Binding-site contacts:
Ligand atom OXT contacts residue SER76 of chain 1.A at 4.1 Å.
Ligand atom OXT contacts residue ASP129 of chain 1.A at 4.0 Å.
Ligand atom N contacts residue ASP129 of chain 1.A at 3.1 Å (salt-bridge).
Ligand atom C contacts residue ASN106 of chain 1.A at 3.9 Å.
Ligand atom CA contacts residue SF41 of chain 1.B at 2.4 Å.
Ligand atom OXT contacts residue ARG166 of chain 1.A at 4.5 Å.
Ligand atom C contacts residue GLY77 of chain 1.A at 3.8 Å.
Ligand atom C14 contacts residue HIS37 of chain 1.A at 3.3 Å.
Ligand atom O contacts residue GLY77 of chain 1.A at 2.8 Å (h-bond).
Ligand atom CB contacts residue SF41 of chain 1.B at 3.4 Å.
Ligand atom SD contacts residue ARG166 of chain 1.A at 3.9 Å.
Ligand atom C contacts residue GLY78 of chain 1.A at 3.1 Å.
Ligand atom OXT contacts residue ASN106 of chain 1.A at 3.9 Å.
Ligand atom N contacts residue LYS131 of chain 1.A at 3.8 Å.
Ligand atom CE contacts residue ARG166 of chain 1.A at 3.2 Å.
Ligand atom C15 contacts residue LEU199 of chain 1.A at 4.2 Å (hydrophobic).
Ligand atom C contacts residue SF41 of chain 1.B at 3.1 Å.
Ligand atom CG contacts residue ASP129 of chain 1.A at 4.1 Å.
Ligand atom OXT contacts residue ASP104 of chain 1.A at 4.3 Å.
Ligand atom O contacts residue ASN106 of chain 1.A at 4.1 Å.
Ligand atom CA contacts residue ASN106 of chain 1.A at 3.6 Å.
Ligand atom OXT contacts residue GLY78 of chain 1.A at 3.3 Å (h-bond).
Ligand atom OXT contacts residue SF41 of chain 1.B at 4.2 Å.
Ligand atom CA contacts residue ASP129 of chain 1.A at 4.3 Å.
Ligand atom CG contacts residue ARG166 of chain 1.A at 3.2 Å.
Ligand atom C15 contacts residue ARG166 of chain 1.A at 3.8 Å.
Ligand atom N contacts residue ARG166 of chain 1.A at 4.2 Å.
Ligand atom N contacts residue ASN106 of chain 1.A at 2.6 Å (h-bond).
Ligand atom N contacts residue SF41 of chain 1.B at 3.3 Å.
Ligand atom OXT contacts residue GLY77 of chain 1.A at 4.4 Å.
Ligand atom O contacts residue SF41 of chain 1.B at 2.9 Å.
Ligand atom CA contacts residue GLY78 of chain 1.A at 4.4 Å.
Ligand atom CE contacts residue ASP104 of chain 1.A at 3.6 Å.
Ligand atom C15 contacts residue HIS37 of chain 1.A at 4.0 Å.
Ligand atom O contacts residue GLY78 of chain 1.A at 2.4 Å (h-bond).
Ligand atom CG contacts residue ASP104 of chain 1.A at 4.0 Å.

Sequence of chain 1.A:
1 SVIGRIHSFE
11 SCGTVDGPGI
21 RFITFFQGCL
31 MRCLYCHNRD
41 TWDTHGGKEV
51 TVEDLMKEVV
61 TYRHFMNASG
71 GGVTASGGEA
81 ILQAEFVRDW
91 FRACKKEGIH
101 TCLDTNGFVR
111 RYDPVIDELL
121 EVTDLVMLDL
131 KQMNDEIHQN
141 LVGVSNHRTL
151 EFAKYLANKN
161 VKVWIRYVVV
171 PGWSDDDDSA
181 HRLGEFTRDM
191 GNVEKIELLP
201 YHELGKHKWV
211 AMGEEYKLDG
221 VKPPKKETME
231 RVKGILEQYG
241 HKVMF

This small molecule binds to this protein.
Small molecule (SMILES): CC[S@@+](C)CC[C@H](N)C(=O)O